A protein and the small-molecule ligand that binds it are described below.
Small molecule (SMILES): CCOC(=O)c1ccc(OCCCCC2CCN(c3ccc(C)nn3)CC2)cc1

Sequence of chain 47.B:
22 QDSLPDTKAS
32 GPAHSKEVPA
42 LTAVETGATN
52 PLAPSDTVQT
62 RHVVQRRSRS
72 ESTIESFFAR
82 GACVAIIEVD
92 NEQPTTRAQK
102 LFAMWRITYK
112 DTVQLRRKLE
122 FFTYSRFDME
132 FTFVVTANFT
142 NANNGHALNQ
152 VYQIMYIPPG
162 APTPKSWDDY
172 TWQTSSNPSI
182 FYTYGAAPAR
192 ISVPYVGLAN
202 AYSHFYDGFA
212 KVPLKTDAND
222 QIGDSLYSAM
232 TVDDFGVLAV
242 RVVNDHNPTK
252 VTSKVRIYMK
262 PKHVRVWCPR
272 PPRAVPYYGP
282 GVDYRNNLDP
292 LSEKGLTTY

Binding-site contacts:
Ligand atom C3 contacts residue TYR157 of chain 47.B at 3.5 Å (hydrophobic).
Ligand atom N6 contacts residue VAL194 of chain 47.B at 3.7 Å.
Ligand atom C20 contacts residue PHE236 of chain 47.B at 3.2 Å (hydrophobic).
Ligand atom C23 contacts residue TYR110 of chain 47.B at 3.3 Å (hydrophobic).
Ligand atom C8 contacts residue ILE108 of chain 47.B at 3.8 Å (hydrophobic).
Ligand atom C3 contacts residue PRO179 of chain 47.B at 3.7 Å (hydrophobic).
Ligand atom N3 contacts residue ILE192 of chain 47.B at 3.8 Å.
Ligand atom C11 contacts residue TYR157 of chain 47.B at 3.6 Å (hydrophobic).
Ligand atom C3 contacts residue ALA24 of chain 47.D at 3.7 Å (hydrophobic).
Ligand atom C13 contacts residue VAL197 of chain 47.B at 3.6 Å (hydrophobic).
Ligand atom O25 contacts residue TYR110 of chain 47.B at 3.0 Å.
Ligand atom C11 contacts residue VAL194 of chain 47.B at 3.7 Å (hydrophobic).
Ligand atom O24 contacts residue TYR110 of chain 47.B at 3.9 Å.
Ligand atom C9 contacts residue TYR157 of chain 47.B at 3.8 Å (hydrophobic).
Ligand atom C23 contacts residue PHE236 of chain 47.B at 3.5 Å (hydrophobic).
Ligand atom C7 contacts residue PHE132 of chain 47.B at 3.6 Å (hydrophobic).
Ligand atom C10 contacts residue TYR157 of chain 47.B at 3.6 Å (hydrophobic).
Ligand atom C8 contacts residue PHE132 of chain 47.B at 3.4 Å (hydrophobic).
Ligand atom C9 contacts residue ILE108 of chain 47.B at 3.5 Å (hydrophobic).
Ligand atom C19 contacts residue PHE236 of chain 47.B at 3.5 Å (hydrophobic).
Ligand atom O24 contacts residue PHE236 of chain 47.B at 3.7 Å.
Ligand atom C26 contacts residue THR109 of chain 47.B at 3.7 Å.
Ligand atom N4 contacts residue LEU239 of chain 47.B at 3.8 Å.
Ligand atom C14 contacts residue PHE236 of chain 47.B at 3.9 Å (hydrophobic).
Ligand atom C1 contacts residue ILE181 of chain 47.B at 3.4 Å (hydrophobic).
Ligand atom C4 contacts residue TYR157 of chain 47.B at 3.4 Å (hydrophobic).
Ligand atom C20 contacts residue TYR110 of chain 47.B at 3.5 Å (hydrophobic).
Ligand atom C1 contacts residue ILE155 of chain 47.B at 3.7 Å (hydrophobic).
Ligand atom C12 contacts residue PHE236 of chain 47.B at 3.8 Å (hydrophobic).
Ligand atom C27 contacts residue THR109 of chain 47.B at 3.5 Å.
Ligand atom C22 contacts residue PHE236 of chain 47.B at 3.9 Å (hydrophobic).
Ligand atom C19 contacts residue TYR110 of chain 47.B at 3.7 Å (hydrophobic).
Ligand atom C1 contacts residue PRO179 of chain 47.B at 3.9 Å (hydrophobic).
Ligand atom C22 contacts residue TYR203 of chain 47.B at 3.5 Å (hydrophobic).
Ligand atom N4 contacts residue ILE192 of chain 47.B at 3.6 Å.
Ligand atom C21 contacts residue PHE236 of chain 47.B at 3.4 Å (hydrophobic).
Ligand atom C14 contacts residue VAL197 of chain 47.B at 3.6 Å (hydrophobic).
Ligand atom C4 contacts residue ALA24 of chain 47.D at 3.8 Å (hydrophobic).
Ligand atom C21 contacts residue TYR203 of chain 47.B at 3.8 Å (hydrophobic).
Ligand atom C10 contacts residue VAL194 of chain 47.B at 3.7 Å (hydrophobic).

Sequence of chain 48.D:
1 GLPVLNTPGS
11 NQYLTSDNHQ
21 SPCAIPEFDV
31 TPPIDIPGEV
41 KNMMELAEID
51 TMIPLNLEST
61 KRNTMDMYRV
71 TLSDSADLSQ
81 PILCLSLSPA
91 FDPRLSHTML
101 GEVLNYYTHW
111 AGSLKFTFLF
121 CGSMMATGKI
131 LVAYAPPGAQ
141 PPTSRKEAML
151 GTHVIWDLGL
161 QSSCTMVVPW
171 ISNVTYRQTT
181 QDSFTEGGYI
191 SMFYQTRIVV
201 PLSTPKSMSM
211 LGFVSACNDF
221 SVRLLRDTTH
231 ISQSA

Sequence of chain 47.D:
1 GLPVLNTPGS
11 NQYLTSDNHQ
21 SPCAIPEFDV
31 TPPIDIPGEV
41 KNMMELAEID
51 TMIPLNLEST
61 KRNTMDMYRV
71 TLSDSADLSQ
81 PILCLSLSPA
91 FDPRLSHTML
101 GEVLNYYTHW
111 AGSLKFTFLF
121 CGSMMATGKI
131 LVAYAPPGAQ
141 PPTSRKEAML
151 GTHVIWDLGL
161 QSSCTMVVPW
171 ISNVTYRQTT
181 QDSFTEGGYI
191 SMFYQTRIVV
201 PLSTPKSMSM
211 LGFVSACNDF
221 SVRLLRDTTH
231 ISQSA